Sequence of chain 2.A:
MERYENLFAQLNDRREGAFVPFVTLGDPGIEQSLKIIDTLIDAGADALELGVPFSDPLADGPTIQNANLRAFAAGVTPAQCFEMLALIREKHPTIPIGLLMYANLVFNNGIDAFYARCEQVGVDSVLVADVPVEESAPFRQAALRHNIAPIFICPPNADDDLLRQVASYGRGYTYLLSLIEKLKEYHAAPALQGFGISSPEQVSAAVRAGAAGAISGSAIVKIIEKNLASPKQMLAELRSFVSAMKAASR

Binding-site contacts:
Ligand atom CZ2 contacts residue LEU100 of chain 2.A at 3.9 Å (hydrophobic).
Ligand atom CH2 contacts residue ALA129 of chain 2.A at 3.8 Å (hydrophobic).
Ligand atom C1 contacts residue GLY234 of chain 2.A at 3.8 Å.
Ligand atom CE3 contacts residue TYR175 of chain 2.A at 3.7 Å (hydrophobic).
Ligand atom P contacts residue GLY234 of chain 2.A at 3.9 Å.
Ligand atom OP2 contacts residue GLY213 of chain 2.A at 4.1 Å.
Ligand atom OP2 contacts residue GLY234 of chain 2.A at 2.8 Å (h-bond).
Ligand atom O3 contacts residue TYR175 of chain 2.A at 2.8 Å (h-bond).
Ligand atom CZ2 contacts residue ASP60 of chain 2.A at 3.9 Å.
Ligand atom CE2 contacts residue LEU100 of chain 2.A at 3.7 Å (hydrophobic).
Ligand atom OP3 contacts residue GLY213 of chain 2.A at 2.9 Å (h-bond).
Ligand atom C1 contacts residue TYR175 of chain 2.A at 3.5 Å (hydrophobic).
Ligand atom P contacts residue PHE212 of chain 2.A at 4.0 Å.
Ligand atom OP4 contacts residue TYR175 of chain 2.A at 3.9 Å.
Ligand atom CZ2 contacts residue TYR102 of chain 2.A at 4.0 Å (hydrophobic).
Ligand atom CZ3 contacts residue ILE153 of chain 2.A at 3.5 Å (hydrophobic).
Ligand atom OP3 contacts residue SER235 of chain 2.A at 3.9 Å.
Ligand atom OP1 contacts residue SER235 of chain 2.A at 2.5 Å (h-bond).
Ligand atom OP2 contacts residue SER235 of chain 2.A at 3.1 Å (h-bond).
Ligand atom P contacts residue GLY213 of chain 2.A at 4.1 Å.
Ligand atom C3 contacts residue TYR175 of chain 2.A at 3.7 Å (hydrophobic).
Ligand atom NE1 contacts residue ASP60 of chain 2.A at 3.2 Å (salt-bridge).
Ligand atom OP1 contacts residue GLY234 of chain 2.A at 3.7 Å.
Ligand atom CE2 contacts residue ASP60 of chain 2.A at 3.9 Å.
Ligand atom OP3 contacts residue PHE212 of chain 2.A at 3.2 Å.
Ligand atom P contacts residue SER235 of chain 2.A at 3.6 Å.
Ligand atom CD1 contacts residue LEU100 of chain 2.A at 3.9 Å (hydrophobic).
Ligand atom O2 contacts residue ILE64 of chain 2.A at 3.8 Å.
Ligand atom CD2 contacts residue LEU100 of chain 2.A at 4.1 Å (hydrophobic).
Ligand atom CD1 contacts residue PHE22 of chain 2.A at 3.7 Å (hydrophobic).
Ligand atom CZ2 contacts residue ALA59 of chain 2.A at 3.1 Å (hydrophobic).
Ligand atom OP4 contacts residue PHE212 of chain 2.A at 3.5 Å (h-bond).
Ligand atom CH2 contacts residue ALA59 of chain 2.A at 3.5 Å (hydrophobic).
Ligand atom CH2 contacts residue ILE153 of chain 2.A at 4.2 Å (hydrophobic).
Ligand atom C2 contacts residue TYR175 of chain 2.A at 3.5 Å (hydrophobic).
Ligand atom C3 contacts residue PHE22 of chain 2.A at 4.2 Å (hydrophobic).
Ligand atom OP2 contacts residue SER233 of chain 2.A at 3.8 Å.
Ligand atom NE1 contacts residue LEU100 of chain 2.A at 3.4 Å.
Ligand atom CZ2 contacts residue ALA129 of chain 2.A at 3.8 Å (hydrophobic).
Ligand atom CE2 contacts residue ALA59 of chain 2.A at 3.7 Å (hydrophobic).

A small-molecule ligand and the protein it binds are described below.
Small molecule (SMILES): O=P(O)(O)OC[C@@H](O)[C@@H](O)c1c[nH]c2ccccc12